Sequence of chain 1.A:
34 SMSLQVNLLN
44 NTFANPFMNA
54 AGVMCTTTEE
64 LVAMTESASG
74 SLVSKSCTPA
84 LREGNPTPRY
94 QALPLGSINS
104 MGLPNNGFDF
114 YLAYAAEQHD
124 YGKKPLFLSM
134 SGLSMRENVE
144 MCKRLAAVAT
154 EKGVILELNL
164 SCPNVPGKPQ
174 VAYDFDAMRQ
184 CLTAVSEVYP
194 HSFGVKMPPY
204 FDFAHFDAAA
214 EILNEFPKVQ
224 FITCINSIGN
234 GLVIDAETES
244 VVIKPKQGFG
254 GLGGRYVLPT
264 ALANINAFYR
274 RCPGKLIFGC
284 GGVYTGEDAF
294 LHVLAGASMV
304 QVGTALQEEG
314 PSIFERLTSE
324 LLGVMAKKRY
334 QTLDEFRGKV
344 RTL

Binding-site contacts:
Ligand atom N2 contacts residue MET138 of chain 1.A at 3.1 Å (h-bond).
Ligand atom O4 contacts residue PRO172 of chain 1.A at 4.2 Å.
Ligand atom C10 contacts residue SER137 of chain 1.A at 3.5 Å.
Ligand atom N3 contacts residue VAL174 of chain 1.A at 3.7 Å.
Ligand atom C8 contacts residue VAL174 of chain 1.A at 3.3 Å (hydrophobic).
Ligand atom C10 contacts residue LEU136 of chain 1.A at 3.9 Å (hydrophobic).
Ligand atom N2 contacts residue ASN141 of chain 1.A at 3.3 Å (h-bond).
Ligand atom C10 contacts residue GLY135 of chain 1.A at 3.2 Å.
Ligand atom N2 contacts residue CYS184 of chain 1.A at 2.8 Å (h-bond).
Ligand atom C10 contacts residue VAL174 of chain 1.A at 4.0 Å (hydrophobic).
Ligand atom C8 contacts residue SER137 of chain 1.A at 4.2 Å.
Ligand atom N2 contacts residue SER137 of chain 1.A at 3.3 Å.
Ligand atom C6 contacts residue VAL174 of chain 1.A at 3.9 Å (hydrophobic).
Ligand atom C9 contacts residue LEU136 of chain 1.A at 3.5 Å (hydrophobic).
Ligand atom C5 contacts residue CYS184 of chain 1.A at 3.3 Å (hydrophobic).
Ligand atom C10 contacts residue ASN141 of chain 1.A at 3.8 Å.
Ligand atom C5 contacts residue ASN141 of chain 1.A at 4.1 Å.
Ligand atom C5 contacts residue SER137 of chain 1.A at 3.3 Å.
Ligand atom C8 contacts residue LEU136 of chain 1.A at 3.7 Å (hydrophobic).
Ligand atom O3 contacts residue LYS171 of chain 1.A at 3.8 Å.
Ligand atom S2 contacts residue ASN141 of chain 1.A at 3.4 Å (h-bond).
Ligand atom C5 contacts residue VAL174 of chain 1.A at 4.2 Å (hydrophobic).
Ligand atom C9 contacts residue VAL174 of chain 1.A at 3.6 Å (hydrophobic).
Ligand atom O3 contacts residue LEU136 of chain 1.A at 3.2 Å (h-bond).
Ligand atom C6 contacts residue CYS184 of chain 1.A at 3.5 Å (hydrophobic).
Ligand atom C9 contacts residue SER137 of chain 1.A at 3.6 Å.
Ligand atom S2 contacts residue MET138 of chain 1.A at 4.0 Å.
Ligand atom C6 contacts residue MET138 of chain 1.A at 3.6 Å (hydrophobic).
Ligand atom C4 contacts residue MET138 of chain 1.A at 3.9 Å (hydrophobic).
Ligand atom N3 contacts residue LEU136 of chain 1.A at 3.8 Å.
Ligand atom S2 contacts residue CYS184 of chain 1.A at 2.9 Å (h-bond).
Ligand atom C6 contacts residue SER137 of chain 1.A at 3.9 Å.
Ligand atom C4 contacts residue CYS184 of chain 1.A at 1.8 Å (hydrophobic).
Ligand atom C4 contacts residue ASN141 of chain 1.A at 3.5 Å.
Ligand atom C7 contacts residue VAL174 of chain 1.A at 3.5 Å (hydrophobic).
Ligand atom O4 contacts residue VAL174 of chain 1.A at 3.7 Å.
Ligand atom C9 contacts residue GLY135 of chain 1.A at 3.4 Å.
Ligand atom C10 contacts residue MET138 of chain 1.A at 4.1 Å (hydrophobic).
Ligand atom S2 contacts residue VAL188 of chain 1.A at 4.0 Å.
Ligand atom C5 contacts residue MET138 of chain 1.A at 3.4 Å (hydrophobic).

The small molecule below binds the protein below.
Small molecule (SMILES): O=[N+]([O-])c1ccc(NC=S)cc1